The protein below binds the small molecule below.
Small molecule (SMILES): Nc1ncnc2c1ncn2[C@@H]1O[C@H](CO[P](=O)(O)O[P](=O)(O)NP(=O)(O)O)[C@@H](O)[C@H]1O

Binding-site contacts:
Ligand atom O3G contacts residue MG1 of chain 1.AA at 2.2 Å.
Ligand atom O3' contacts residue ASP498 of chain 1.D at 3.7 Å.
Ligand atom O2G contacts residue LYS50 of chain 1.D at 3.2 Å (salt-bridge).
Ligand atom O2' contacts residue ASP498 of chain 1.D at 2.6 Å (salt-bridge).
Ligand atom PB contacts residue MG1 of chain 1.AA at 3.5 Å.
Ligand atom C6 contacts residue PRO32 of chain 1.D at 3.6 Å (hydrophobic).
Ligand atom C2' contacts residue ASP498 of chain 1.D at 3.7 Å.
Ligand atom PG contacts residue THR88 of chain 1.D at 3.7 Å.
Ligand atom N3 contacts residue GLY414 of chain 1.D at 3.3 Å.
Ligand atom O2G contacts residue ASP51 of chain 1.D at 3.4 Å.
Ligand atom N3B contacts residue THR89 of chain 1.D at 3.0 Å (h-bond).
Ligand atom N6 contacts residue ASN153 of chain 1.D at 3.7 Å.
Ligand atom N6 contacts residue ASP482 of chain 1.D at 3.2 Å (salt-bridge).
Ligand atom O2G contacts residue THR89 of chain 1.D at 3.5 Å (h-bond).
Ligand atom O2A contacts residue MG1 of chain 1.AA at 2.1 Å.
Ligand atom O1A contacts residue THR29 of chain 1.D at 3.1 Å (h-bond).
Ligand atom N1 contacts residue ASP482 of chain 1.D at 3.3 Å (salt-bridge).
Ligand atom O1A contacts residue LYS50 of chain 1.D at 3.2 Å (salt-bridge).
Ligand atom O1B contacts residue GLY87 of chain 1.D at 3.1 Å (h-bond).
Ligand atom O1B contacts residue MG1 of chain 1.AA at 2.3 Å.
Ligand atom O2B contacts residue GLY87 of chain 1.D at 3.1 Å.
Ligand atom C8 contacts residue ILE149 of chain 1.D at 3.6 Å (hydrophobic).
Ligand atom O2B contacts residue THR90 of chain 1.D at 2.7 Å (h-bond).
Ligand atom O5' contacts residue GLY31 of chain 1.D at 3.5 Å (h-bond).
Ligand atom O2B contacts residue THR88 of chain 1.D at 3.6 Å.
Ligand atom O3A contacts residue LEU30 of chain 1.D at 3.4 Å.
Ligand atom O2' contacts residue GLY414 of chain 1.D at 2.7 Å (h-bond).
Ligand atom PG contacts residue MG1 of chain 1.AA at 3.5 Å.
Ligand atom PB contacts residue GLY87 of chain 1.D at 3.6 Å.
Ligand atom O2B contacts residue THR89 of chain 1.D at 3.2 Å (h-bond).
Ligand atom C2 contacts residue PHE481 of chain 1.D at 3.6 Å (hydrophobic).
Ligand atom O1G contacts residue THR88 of chain 1.D at 2.7 Å (h-bond).
Ligand atom O2' contacts residue GLY413 of chain 1.D at 3.4 Å.
Ligand atom C2 contacts residue ALA483 of chain 1.D at 3.5 Å (hydrophobic).
Ligand atom PA contacts residue MG1 of chain 1.AA at 3.5 Å.
Ligand atom C5 contacts residue ILE496 of chain 1.D at 3.7 Å (hydrophobic).
Ligand atom O3G contacts residue ASP86 of chain 1.D at 2.8 Å (salt-bridge).
Ligand atom O1B contacts residue ASP86 of chain 1.D at 3.0 Å (salt-bridge).
Ligand atom N1 contacts residue ALA483 of chain 1.D at 3.2 Å (h-bond).
Ligand atom O2G contacts residue GLY52 of chain 1.D at 2.9 Å (h-bond).

Sequence of chain 1.D:
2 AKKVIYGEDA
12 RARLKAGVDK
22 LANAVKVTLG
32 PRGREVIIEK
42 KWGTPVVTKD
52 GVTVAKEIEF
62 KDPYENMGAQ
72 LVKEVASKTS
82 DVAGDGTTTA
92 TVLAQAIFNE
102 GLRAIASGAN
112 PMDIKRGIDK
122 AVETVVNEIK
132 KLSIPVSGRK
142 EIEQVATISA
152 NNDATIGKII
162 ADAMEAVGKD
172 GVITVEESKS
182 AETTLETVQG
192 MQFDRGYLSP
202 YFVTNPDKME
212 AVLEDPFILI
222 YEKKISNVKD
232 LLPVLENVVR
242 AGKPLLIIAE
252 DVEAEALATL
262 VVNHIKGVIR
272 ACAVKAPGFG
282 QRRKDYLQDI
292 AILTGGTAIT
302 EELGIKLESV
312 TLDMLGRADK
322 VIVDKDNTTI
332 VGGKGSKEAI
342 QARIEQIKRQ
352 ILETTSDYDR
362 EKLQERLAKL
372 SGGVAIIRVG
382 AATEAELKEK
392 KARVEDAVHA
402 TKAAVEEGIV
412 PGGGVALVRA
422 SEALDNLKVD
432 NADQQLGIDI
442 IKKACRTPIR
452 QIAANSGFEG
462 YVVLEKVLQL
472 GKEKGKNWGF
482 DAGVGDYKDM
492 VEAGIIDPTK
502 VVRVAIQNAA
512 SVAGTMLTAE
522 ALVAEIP